A small-molecule ligand and the protein it binds are described below.
Small molecule (SMILES): NC1=NC(=O)C2=N[C@H]3C(S)=C(S)[C@@H](CO[P](=O)(O)O[P](=O)(O)OC[C@H]4O[C@@H](n5cnc6c(=O)[nH]c(N)nc65)[C@H](O)[C@@H]4O)O[C@H]3NC2=N1

Sequence of chain 1.A:
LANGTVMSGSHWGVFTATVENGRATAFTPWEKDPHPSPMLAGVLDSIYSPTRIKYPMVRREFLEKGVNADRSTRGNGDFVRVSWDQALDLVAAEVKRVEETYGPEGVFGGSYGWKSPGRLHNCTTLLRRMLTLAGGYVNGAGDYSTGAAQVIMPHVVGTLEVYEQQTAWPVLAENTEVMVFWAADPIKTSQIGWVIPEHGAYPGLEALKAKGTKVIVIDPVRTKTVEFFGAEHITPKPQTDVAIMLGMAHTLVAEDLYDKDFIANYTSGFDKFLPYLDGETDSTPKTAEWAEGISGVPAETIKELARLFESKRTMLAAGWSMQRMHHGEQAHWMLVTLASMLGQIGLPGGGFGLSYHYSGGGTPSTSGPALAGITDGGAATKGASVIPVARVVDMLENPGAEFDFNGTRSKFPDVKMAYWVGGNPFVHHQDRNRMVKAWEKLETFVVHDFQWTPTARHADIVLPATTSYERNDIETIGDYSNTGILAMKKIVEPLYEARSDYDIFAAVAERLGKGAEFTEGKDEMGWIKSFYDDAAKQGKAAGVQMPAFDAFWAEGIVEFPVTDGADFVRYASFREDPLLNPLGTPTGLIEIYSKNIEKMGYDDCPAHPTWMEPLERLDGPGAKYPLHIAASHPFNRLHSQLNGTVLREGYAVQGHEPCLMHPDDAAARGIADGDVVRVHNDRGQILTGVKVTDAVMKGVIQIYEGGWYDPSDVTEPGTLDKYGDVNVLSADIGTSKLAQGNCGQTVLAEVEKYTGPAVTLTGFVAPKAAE

Binding-site contacts:
Ligand atom O2A contacts residue ASN476 of chain 1.A at 2.7 Å (h-bond).
Ligand atom S13 contacts residue SER189 of chain 1.A at 3.1 Å (h-bond).
Ligand atom N22 contacts residue HIS480 of chain 1.A at 3.2 Å (h-bond).
Ligand atom O6 contacts residue ARG523 of chain 1.A at 2.8 Å (salt-bridge).
Ligand atom N2 contacts residue HIS500 of chain 1.A at 2.9 Å (h-bond).
Ligand atom O17 contacts residue HIS685 of chain 1.A at 3.1 Å (h-bond).
Ligand atom C12 contacts residue 4MO1 of chain 1.D at 3.4 Å.
Ligand atom O17 contacts residue ALA683 of chain 1.A at 3.4 Å (h-bond).
Ligand atom N15 contacts residue HIS685 of chain 1.A at 3.1 Å (h-bond).
Ligand atom O3' contacts residue THR505 of chain 1.A at 3.3 Å.
Ligand atom O1B contacts residue TRP158 of chain 1.A at 3.4 Å.
Ligand atom N19 contacts residue ASN779 of chain 1.A at 2.8 Å (h-bond).
Ligand atom N7 contacts residue SER160 of chain 1.A at 2.9 Å (h-bond).
Ligand atom O2A contacts residue GLY475 of chain 1.A at 3.4 Å.
Ligand atom C5' contacts residue GLY474 of chain 1.A at 3.4 Å.
Ligand atom C12 contacts residue HIS691 of chain 1.A at 3.4 Å.
Ligand atom S12 contacts residue O1 of chain 1.E at 2.2 Å (h-bond).
Ligand atom O2A contacts residue HIS480 of chain 1.A at 2.7 Å (h-bond).
Ligand atom C1' contacts residue ASP501 of chain 1.A at 3.3 Å.
Ligand atom O3' contacts residue ASP501 of chain 1.A at 2.8 Å (salt-bridge).
Ligand atom O2' contacts residue ASP501 of chain 1.A at 2.7 Å (salt-bridge).
Ligand atom O1A contacts residue TRP158 of chain 1.A at 2.8 Å (h-bond).
Ligand atom N20 contacts residue GLN482 of chain 1.A at 3.3 Å (h-bond).
Ligand atom O2B contacts residue SER692 of chain 1.A at 2.4 Å (h-bond).
Ligand atom O2B contacts residue HIS691 of chain 1.A at 3.4 Å.
Ligand atom S12 contacts residue 4MO1 of chain 1.D at 2.3 Å.
Ligand atom N19 contacts residue GLY796 of chain 1.A at 2.9 Å (h-bond).
Ligand atom N18 contacts residue ALA683 of chain 1.A at 3.0 Å (h-bond).
Ligand atom O2B contacts residue GLN693 of chain 1.A at 3.0 Å (h-bond).
Ligand atom O3A contacts residue HIS480 of chain 1.A at 3.2 Å.
Ligand atom N1 contacts residue ASP553 of chain 1.A at 2.8 Å (salt-bridge).
Ligand atom N3 contacts residue GLY474 of chain 1.A at 3.4 Å.
Ligand atom O1B contacts residue GLN693 of chain 1.A at 2.6 Å (h-bond).
Ligand atom C8 contacts residue LYS159 of chain 1.A at 3.3 Å.
Ligand atom N20 contacts residue ASN779 of chain 1.A at 3.1 Å (h-bond).
Ligand atom S13 contacts residue O1 of chain 1.E at 3.3 Å (h-bond).
Ligand atom O4' contacts residue GLY474 of chain 1.A at 3.1 Å.
Ligand atom S13 contacts residue 4MO1 of chain 1.D at 2.5 Å.
Ligand atom O17 contacts residue ARG368 of chain 1.A at 3.1 Å (salt-bridge).
Ligand atom N2 contacts residue ASP553 of chain 1.A at 3.1 Å (salt-bridge).